Sequence of chain 1.B:
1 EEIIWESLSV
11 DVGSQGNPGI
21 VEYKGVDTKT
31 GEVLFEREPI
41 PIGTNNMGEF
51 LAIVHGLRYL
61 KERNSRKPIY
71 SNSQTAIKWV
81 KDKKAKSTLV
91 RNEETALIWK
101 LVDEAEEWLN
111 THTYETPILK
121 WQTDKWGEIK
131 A

The small molecule below binds the protein below.
Small molecule (SMILES): Cc1cn([C@H]2C[C@H](O)[C@@H](CO[P](=O)(O)O[C@H]3C[C@H](n4cc(Cl)c(=O)[nH]c4=O)O[C@@H]3CO[P](=O)(O)O[C@H]3C[C@H](n4cnc5c(N)ncnc54)O[C@@H]3CO[P](=O)(O)O[C@H]3C[C@H](n4cnc5c(N)ncnc54)O[C@@H]3CO[P](=O)(O)O[C@H]3C[C@H](n4cnc5c(=O)nc(N)[nH]c54)O[C@@H]3CO[P](=O)(O)O[C@H]3C[C@H](n4ccc(N)nc4=O)O[C@@H]3CO[P](=O)(O)O[C@H]3C[C@H](n4cnc5c(=O)nc(N)[nH]c54)O[C@@H]3CO[P](=O)(O)O[C@H]3C[C@H](n4ccc(N)nc4=O)O[C@@H]3CO)O2)c(=O)[nH]c1=O

Binding-site contacts:
Ligand atom N6 contacts residue DT8 of chain 1.F at 3.2 Å (h-bond).
Ligand atom O6 contacts residue DC11 of chain 1.F at 2.8 Å (h-bond).
Ligand atom C2 contacts residue DC9 of chain 1.F at 3.3 Å.
Ligand atom O5' contacts residue ASN46 of chain 1.B at 3.2 Å (h-bond).
Ligand atom O4' contacts residue ASN17 of chain 1.B at 2.9 Å (h-bond).
Ligand atom N4 contacts residue DG12 of chain 1.F at 2.6 Å (h-bond).
Ligand atom C2 contacts residue DT8 of chain 1.F at 3.1 Å.
Ligand atom O4 contacts residue DA5 of chain 1.F at 3.4 Å (h-bond).
Ligand atom N1 contacts residue DC9 of chain 1.F at 2.9 Å (h-bond).
Ligand atom O2 contacts residue DG10 of chain 1.F at 3.0 Å (h-bond).
Ligand atom N1 contacts residue UCL7 of chain 1.F at 3.0 Å (h-bond).
Ligand atom OP2 contacts residue THR88 of chain 1.B at 2.8 Å (h-bond).
Ligand atom N4 contacts residue DC9 of chain 1.F at 3.4 Å (h-bond).
Ligand atom O4' contacts residue ASN46 of chain 1.B at 3.0 Å (h-bond).
Ligand atom C4 contacts residue DA6 of chain 1.F at 3.1 Å.
Ligand atom O6 contacts residue EDO1 of chain 1.L at 3.1 Å (h-bond).
Ligand atom O4 contacts residue DA5 of chain 1.F at 2.8 Å (h-bond).
Ligand atom OP1 contacts residue TRP79 of chain 1.B at 2.8 Å (h-bond).
Ligand atom N7 contacts residue EDO1 of chain 1.L at 3.3 Å (h-bond).
Ligand atom N2 contacts residue DC9 of chain 1.F at 3.0 Å (h-bond).
Ligand atom C2 contacts residue DG10 of chain 1.F at 3.3 Å.
Ligand atom OP1 contacts residue THR44 of chain 1.B at 2.6 Å (h-bond).
Ligand atom N4 contacts residue DC11 of chain 1.F at 3.0 Å (h-bond).
Ligand atom OP2 contacts residue MG1 of chain 1.J at 2.1 Å.
Ligand atom N4 contacts residue DG10 of chain 1.F at 2.8 Å (h-bond).
Ligand atom N2 contacts residue DC11 of chain 1.F at 2.9 Å (h-bond).
Ligand atom O6 contacts residue DG10 of chain 1.F at 3.1 Å (h-bond).
Ligand atom N3 contacts residue DG12 of chain 1.F at 2.8 Å (h-bond).
Ligand atom N1 contacts residue DC11 of chain 1.F at 2.8 Å (h-bond).
Ligand atom N1 contacts residue DT8 of chain 1.F at 2.9 Å (h-bond).
Ligand atom N6 contacts residue UCL7 of chain 1.F at 3.2 Å (h-bond).
Ligand atom O2 contacts residue DG12 of chain 1.F at 3.0 Å (h-bond).
Ligand atom N3 contacts residue DA6 of chain 1.F at 2.9 Å (h-bond).
Ligand atom O4 contacts residue DA6 of chain 1.F at 2.6 Å (h-bond).
Ligand atom O6 contacts residue DC9 of chain 1.F at 2.8 Å (h-bond).
Ligand atom N2 contacts residue DG10 of chain 1.F at 3.1 Å (h-bond).
Ligand atom C2' contacts residue ASN17 of chain 1.B at 3.4 Å.
Ligand atom C4' contacts residue ASN46 of chain 1.B at 3.2 Å.
Ligand atom OP1 contacts residue SER87 of chain 1.B at 2.8 Å (h-bond).
Ligand atom N3 contacts residue DG10 of chain 1.F at 2.9 Å (h-bond).